Sequence of chain 1.A:
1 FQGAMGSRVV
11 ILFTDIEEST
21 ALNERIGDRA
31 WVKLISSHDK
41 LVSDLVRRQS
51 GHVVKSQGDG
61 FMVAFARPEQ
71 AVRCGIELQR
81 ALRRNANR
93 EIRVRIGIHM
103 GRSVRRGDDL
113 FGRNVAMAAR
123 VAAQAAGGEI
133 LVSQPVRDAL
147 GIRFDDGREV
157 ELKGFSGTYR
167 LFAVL

Binding-site contacts:
Ligand atom O3G contacts residue ASP15 of chain 1.B at 3.4 Å (salt-bridge).
Ligand atom O3B contacts residue LYS159 of chain 1.A at 2.9 Å (salt-bridge).
Ligand atom O1G contacts residue GLU18 of chain 1.B at 2.9 Å (salt-bridge).
Ligand atom O1A contacts residue ASP59 of chain 1.B at 3.0 Å (salt-bridge).
Ligand atom PG contacts residue ARG97 of chain 1.B at 3.5 Å.
Ligand atom O1A contacts residue MN1 of chain 1.F at 2.2 Å.
Ligand atom N1 contacts residue GLY58 of chain 1.B at 3.5 Å (h-bond).
Ligand atom O1B contacts residue SER19 of chain 1.B at 2.9 Å (h-bond).
Ligand atom O2G contacts residue LYS159 of chain 1.A at 3.1 Å (salt-bridge).
Ligand atom C2 contacts residue GLN57 of chain 1.B at 3.4 Å.
Ligand atom O3G contacts residue ARG97 of chain 1.B at 2.7 Å (salt-bridge).
Ligand atom O1B contacts residue MN1 of chain 1.F at 2.4 Å.
Ligand atom PB contacts residue MN1 of chain 1.F at 3.4 Å.
Ligand atom O2B contacts residue THR20 of chain 1.B at 3.1 Å (h-bond).
Ligand atom O1B contacts residue ASP59 of chain 1.B at 3.2 Å (salt-bridge).
Ligand atom O1G contacts residue ARG97 of chain 1.B at 3.0 Å (salt-bridge).
Ligand atom O3A contacts residue LYS159 of chain 1.A at 3.6 Å (salt-bridge).
Ligand atom O2A contacts residue LYS159 of chain 1.A at 2.9 Å (salt-bridge).
Ligand atom C5 contacts residue GLY58 of chain 1.B at 3.4 Å.
Ligand atom C5 contacts residue VAL117 of chain 1.A at 3.6 Å (hydrophobic).
Ligand atom C2 contacts residue GLN57 of chain 1.A at 3.6 Å.
Ligand atom O3G contacts residue ILE16 of chain 1.B at 3.3 Å (h-bond).
Ligand atom C5' contacts residue ARG122 of chain 1.A at 3.4 Å.
Ligand atom C6 contacts residue GLY58 of chain 1.B at 3.4 Å.
Ligand atom PA contacts residue MN1 of chain 1.F at 3.5 Å.
Ligand atom C4' contacts residue ALA121 of chain 1.A at 3.5 Å (hydrophobic).
Ligand atom O1A contacts residue ASP15 of chain 1.B at 3.2 Å (salt-bridge).
Ligand atom N1 contacts residue LYS55 of chain 1.A at 3.1 Å (salt-bridge).
Ligand atom N3 contacts residue GLN57 of chain 1.B at 3.2 Å (h-bond).
Ligand atom N1 contacts residue MET62 of chain 1.A at 3.6 Å (h-bond).
Ligand atom N6 contacts residue LEU112 of chain 1.A at 2.7 Å (h-bond).
Ligand atom O1B contacts residue GLU18 of chain 1.B at 3.5 Å (salt-bridge).
Ligand atom O4' contacts residue ALA118 of chain 1.A at 3.4 Å.
Ligand atom O1B contacts residue ILE16 of chain 1.B at 3.3 Å (h-bond).
Ligand atom O4' contacts residue ALA121 of chain 1.A at 3.5 Å.
Ligand atom N6 contacts residue ASP111 of chain 1.A at 3.0 Å (salt-bridge).
Ligand atom O3G contacts residue MN1 of chain 1.F at 2.4 Å.
Ligand atom C5' contacts residue THR20 of chain 1.B at 3.6 Å.
Ligand atom N7 contacts residue VAL117 of chain 1.A at 3.4 Å.
Ligand atom C5' contacts residue ALA118 of chain 1.A at 3.2 Å (hydrophobic).

Sequence of chain 1.B:
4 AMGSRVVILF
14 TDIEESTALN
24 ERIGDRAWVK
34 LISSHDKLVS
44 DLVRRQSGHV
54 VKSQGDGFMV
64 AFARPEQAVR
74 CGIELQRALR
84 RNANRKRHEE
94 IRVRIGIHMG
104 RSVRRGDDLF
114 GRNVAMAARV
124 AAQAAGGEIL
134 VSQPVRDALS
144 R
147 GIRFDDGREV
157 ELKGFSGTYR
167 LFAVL

A small-molecule ligand and the protein it binds are described below.
Small molecule (SMILES): C[C@H]1O[C@@H](n2cnc3c(N)ncnc32)C[C@@H]1OP(=O)(O)OP(=O)(O)OP(=O)(O)O